A protein and the small-molecule ligand that binds it are described below.
Small molecule (SMILES): CC(=O)N[C@@H]1[C@@H](O)[C@H](O)[C@@H](CO)O[C@H]1O

Sequence of chain 1.B:
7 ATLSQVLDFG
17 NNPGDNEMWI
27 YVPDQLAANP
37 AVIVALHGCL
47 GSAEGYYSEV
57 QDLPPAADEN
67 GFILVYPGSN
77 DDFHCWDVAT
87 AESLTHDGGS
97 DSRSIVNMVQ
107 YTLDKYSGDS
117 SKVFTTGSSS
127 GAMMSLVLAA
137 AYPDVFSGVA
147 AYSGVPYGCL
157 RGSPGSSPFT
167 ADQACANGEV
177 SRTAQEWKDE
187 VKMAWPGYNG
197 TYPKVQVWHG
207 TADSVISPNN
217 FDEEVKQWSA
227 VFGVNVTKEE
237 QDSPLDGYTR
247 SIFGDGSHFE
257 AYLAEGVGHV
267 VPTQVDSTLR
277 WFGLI

Binding-site contacts:
Ligand atom C1 contacts residue ASN231 of chain 1.B at 1.4 Å.
Ligand atom C7 contacts residue ASN231 of chain 1.B at 3.5 Å.
Ligand atom C4 contacts residue ASN231 of chain 1.B at 4.2 Å.
Ligand atom N2 contacts residue ASN231 of chain 1.B at 3.0 Å (h-bond).
Ligand atom O5 contacts residue ASN231 of chain 1.B at 2.3 Å (h-bond).
Ligand atom C3 contacts residue ASN231 of chain 1.B at 3.8 Å.
Ligand atom C5 contacts residue ASN231 of chain 1.B at 3.6 Å.
Ligand atom O7 contacts residue ASN231 of chain 1.B at 3.7 Å.
Ligand atom C2 contacts residue ASN231 of chain 1.B at 2.5 Å.
Ligand atom C8 contacts residue GLY229 of chain 1.B at 3.6 Å.